A protein and the small-molecule ligand that binds it are described below.
Small molecule (SMILES): N[C@@H](CC(=O)O)C(=O)O

Binding-site contacts:
Ligand atom OXT contacts residue GLN64 of chain 2.C at 3.8 Å.
Ligand atom C contacts residue GLY95 of chain 2.C at 3.5 Å.
Ligand atom CB contacts residue THR16 of chain 2.C at 3.2 Å.
Ligand atom N contacts residue ASN255 of chain 2.B at 3.4 Å (h-bond).
Ligand atom CB contacts residue ASP97 of chain 2.C at 3.6 Å.
Ligand atom N contacts residue ASP97 of chain 2.C at 2.8 Å (salt-bridge).
Ligand atom CB contacts residue THR96 of chain 2.C at 3.4 Å.
Ligand atom O contacts residue ASP97 of chain 2.C at 3.0 Å (salt-bridge).
Ligand atom OXT contacts residue GLY95 of chain 2.C at 3.3 Å.
Ligand atom CA contacts residue THR16 of chain 2.C at 3.4 Å.
Ligand atom O contacts residue GLY95 of chain 2.C at 3.4 Å.
Ligand atom OXT contacts residue THR16 of chain 2.C at 4.0 Å.
Ligand atom CG contacts residue THR16 of chain 2.C at 3.0 Å.
Ligand atom O contacts residue THR96 of chain 2.C at 3.3 Å (h-bond).
Ligand atom CA contacts residue ASP97 of chain 2.C at 3.6 Å.
Ligand atom O contacts residue SER63 of chain 2.C at 2.6 Å (h-bond).
Ligand atom C contacts residue GLN64 of chain 2.C at 3.7 Å.
Ligand atom OD1 contacts residue THR96 of chain 2.C at 2.5 Å (h-bond).
Ligand atom OD1 contacts residue THR16 of chain 2.C at 3.4 Å (h-bond).
Ligand atom OXT contacts residue ALA32 of chain 2.C at 4.0 Å.
Ligand atom OD2 contacts residue THR96 of chain 2.C at 2.9 Å (h-bond).
Ligand atom OXT contacts residue GLY15 of chain 2.C at 3.4 Å.
Ligand atom C contacts residue THR96 of chain 2.C at 3.9 Å.
Ligand atom N contacts residue GLN64 of chain 2.C at 3.1 Å (h-bond).
Ligand atom OD2 contacts residue THR16 of chain 2.C at 2.9 Å (h-bond).
Ligand atom OD2 contacts residue GLY15 of chain 2.C at 3.9 Å.
Ligand atom OXT contacts residue SER63 of chain 2.C at 2.8 Å (h-bond).
Ligand atom O contacts residue GLN64 of chain 2.C at 3.9 Å.
Ligand atom CA contacts residue ALA32 of chain 2.C at 4.3 Å (hydrophobic).
Ligand atom CA contacts residue GLN64 of chain 2.C at 4.0 Å.
Ligand atom OD2 contacts residue ALA121 of chain 2.C at 3.7 Å.
Ligand atom OD1 contacts residue MET122 of chain 2.C at 4.0 Å.
Ligand atom CG contacts residue THR96 of chain 2.C at 2.8 Å.
Ligand atom C contacts residue ASP97 of chain 2.C at 3.8 Å.
Ligand atom OD1 contacts residue ALA121 of chain 2.C at 3.1 Å (h-bond).
Ligand atom OXT contacts residue ALA62 of chain 2.C at 3.4 Å.
Ligand atom CG contacts residue ALA121 of chain 2.C at 3.8 Å (hydrophobic).
Ligand atom C contacts residue THR16 of chain 2.C at 4.3 Å.
Ligand atom C contacts residue SER63 of chain 2.C at 3.5 Å.
Ligand atom OD2 contacts residue GLY95 of chain 2.C at 3.3 Å.

Sequence of chain 2.C:
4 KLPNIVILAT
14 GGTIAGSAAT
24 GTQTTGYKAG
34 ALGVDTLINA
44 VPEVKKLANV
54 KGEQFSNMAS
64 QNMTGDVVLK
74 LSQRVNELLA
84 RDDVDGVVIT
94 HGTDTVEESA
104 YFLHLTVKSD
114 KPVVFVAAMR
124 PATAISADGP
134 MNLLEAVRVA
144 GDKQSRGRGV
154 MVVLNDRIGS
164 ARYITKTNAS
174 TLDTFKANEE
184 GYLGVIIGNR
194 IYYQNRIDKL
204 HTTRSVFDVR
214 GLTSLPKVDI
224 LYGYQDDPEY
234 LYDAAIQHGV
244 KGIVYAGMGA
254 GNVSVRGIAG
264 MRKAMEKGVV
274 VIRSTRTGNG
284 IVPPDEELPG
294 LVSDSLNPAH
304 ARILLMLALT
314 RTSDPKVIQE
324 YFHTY

Sequence of chain 2.B:
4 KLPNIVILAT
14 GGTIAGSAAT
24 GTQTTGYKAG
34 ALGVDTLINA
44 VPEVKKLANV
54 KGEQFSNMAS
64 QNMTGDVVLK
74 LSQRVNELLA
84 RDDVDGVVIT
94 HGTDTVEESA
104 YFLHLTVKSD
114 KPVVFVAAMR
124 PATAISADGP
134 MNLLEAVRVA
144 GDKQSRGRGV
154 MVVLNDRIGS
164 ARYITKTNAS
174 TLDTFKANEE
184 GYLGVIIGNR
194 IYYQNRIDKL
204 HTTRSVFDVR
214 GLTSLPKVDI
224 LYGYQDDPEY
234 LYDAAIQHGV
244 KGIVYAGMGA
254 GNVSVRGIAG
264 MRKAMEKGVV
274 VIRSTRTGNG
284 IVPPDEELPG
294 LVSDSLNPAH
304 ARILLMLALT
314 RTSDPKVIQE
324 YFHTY